This small molecule binds to this protein.
Small molecule (SMILES): C[C@H](Nc1cccc(Cl)c1Cl)C(=O)Nc1ccc2oc(-c3ccncc3)nc2c1

Sequence of chain 4.A:
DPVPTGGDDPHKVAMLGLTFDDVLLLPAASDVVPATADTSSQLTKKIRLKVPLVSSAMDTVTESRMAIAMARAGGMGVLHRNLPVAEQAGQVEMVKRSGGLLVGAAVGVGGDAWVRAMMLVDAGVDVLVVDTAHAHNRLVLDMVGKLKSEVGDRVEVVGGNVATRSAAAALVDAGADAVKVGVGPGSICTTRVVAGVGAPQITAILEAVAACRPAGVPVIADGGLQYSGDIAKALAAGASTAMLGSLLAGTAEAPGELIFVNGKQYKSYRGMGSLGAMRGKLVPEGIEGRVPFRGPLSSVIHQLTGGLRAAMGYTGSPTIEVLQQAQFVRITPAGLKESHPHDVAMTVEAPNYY

Sequence of chain 2.A:
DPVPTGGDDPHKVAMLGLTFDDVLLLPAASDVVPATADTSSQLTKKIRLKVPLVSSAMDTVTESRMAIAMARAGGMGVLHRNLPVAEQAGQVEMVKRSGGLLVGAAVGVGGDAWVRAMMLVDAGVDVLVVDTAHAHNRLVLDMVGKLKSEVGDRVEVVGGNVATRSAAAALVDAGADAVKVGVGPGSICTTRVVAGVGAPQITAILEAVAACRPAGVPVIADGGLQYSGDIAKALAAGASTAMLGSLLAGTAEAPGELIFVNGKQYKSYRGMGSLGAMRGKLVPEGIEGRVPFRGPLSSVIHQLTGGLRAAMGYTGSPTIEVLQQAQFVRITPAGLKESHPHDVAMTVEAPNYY

Binding-site contacts:
Ligand atom C25 contacts residue VAL62 of chain 2.A at 3.1 Å (hydrophobic).
Ligand atom C12 contacts residue ALA163 of chain 4.A at 3.7 Å (hydrophobic).
Ligand atom C28 contacts residue VAL63 of chain 2.A at 3.8 Å (hydrophobic).
Ligand atom CL1 contacts residue IMP1 of chain 4.B at 3.6 Å.
Ligand atom C17 contacts residue TYR365 of chain 2.A at 3.7 Å (hydrophobic).
Ligand atom C25 contacts residue GLY364 of chain 2.A at 3.7 Å.
Ligand atom C15 contacts residue ALA163 of chain 4.A at 3.7 Å (hydrophobic).
Ligand atom C3 contacts residue GLU336 of chain 4.A at 3.5 Å.
Ligand atom C15 contacts residue GLU336 of chain 4.A at 3.5 Å.
Ligand atom O21 contacts residue PRO64 of chain 2.A at 3.8 Å.
Ligand atom C2 contacts residue THR221 of chain 4.A at 3.9 Å.
Ligand atom N2 contacts residue TYR365 of chain 2.A at 3.8 Å.
Ligand atom C29 contacts residue ASN167 of chain 4.A at 3.8 Å.
Ligand atom C3 contacts residue TYR365 of chain 2.A at 3.8 Å (hydrophobic).
Ligand atom C26 contacts residue VAL62 of chain 2.A at 3.3 Å (hydrophobic).
Ligand atom C10 contacts residue GLU336 of chain 4.A at 3.6 Å.
Ligand atom C2 contacts residue IMP1 of chain 4.B at 3.4 Å.
Ligand atom C3 contacts residue ALA163 of chain 4.A at 3.5 Å (hydrophobic).
Ligand atom CL2 contacts residue MET302 of chain 4.A at 3.3 Å.
Ligand atom C6 contacts residue IMP1 of chain 4.B at 3.7 Å.
Ligand atom C20 contacts residue ALA163 of chain 4.A at 3.6 Å (hydrophobic).
Ligand atom C17 contacts residue ALA361 of chain 2.A at 3.6 Å (hydrophobic).
Ligand atom C12 contacts residue GLU336 of chain 4.A at 3.7 Å.
Ligand atom CL2 contacts residue GLY303 of chain 4.A at 3.3 Å.
Ligand atom C28 contacts residue ASN167 of chain 4.A at 3.4 Å.
Ligand atom O13 contacts residue ALA163 of chain 4.A at 3.5 Å.
Ligand atom C1 contacts residue IMP1 of chain 4.B at 3.3 Å.
Ligand atom N4 contacts residue ASN167 of chain 4.A at 3.4 Å.
Ligand atom C25 contacts residue SER60 of chain 2.A at 3.6 Å.
Ligand atom C26 contacts residue ASN167 of chain 4.A at 3.8 Å.
Ligand atom C16 contacts residue TYR365 of chain 2.A at 3.4 Å (hydrophobic).
Ligand atom C16 contacts residue GLU336 of chain 4.A at 3.3 Å.
Ligand atom C11 contacts residue VAL334 of chain 4.A at 3.6 Å (hydrophobic).
Ligand atom N2 contacts residue GLU336 of chain 4.A at 2.8 Å (salt-bridge).
Ligand atom C2 contacts residue ALA163 of chain 4.A at 3.5 Å (hydrophobic).
Ligand atom C18 contacts residue PRO64 of chain 2.A at 3.8 Å (hydrophobic).
Ligand atom C26 contacts residue SER60 of chain 2.A at 3.4 Å.
Ligand atom O21 contacts residue GLY364 of chain 2.A at 3.7 Å.
Ligand atom C17 contacts residue PRO64 of chain 2.A at 3.8 Å (hydrophobic).
Ligand atom N2 contacts residue ALA163 of chain 4.A at 3.9 Å.